This small molecule binds to this protein.
Small molecule (SMILES): CC(=O)c1cc(C(=O)NOCCO)c(Nc2ccc(I)cc2F)n1C

Sequence of chain 1.A:
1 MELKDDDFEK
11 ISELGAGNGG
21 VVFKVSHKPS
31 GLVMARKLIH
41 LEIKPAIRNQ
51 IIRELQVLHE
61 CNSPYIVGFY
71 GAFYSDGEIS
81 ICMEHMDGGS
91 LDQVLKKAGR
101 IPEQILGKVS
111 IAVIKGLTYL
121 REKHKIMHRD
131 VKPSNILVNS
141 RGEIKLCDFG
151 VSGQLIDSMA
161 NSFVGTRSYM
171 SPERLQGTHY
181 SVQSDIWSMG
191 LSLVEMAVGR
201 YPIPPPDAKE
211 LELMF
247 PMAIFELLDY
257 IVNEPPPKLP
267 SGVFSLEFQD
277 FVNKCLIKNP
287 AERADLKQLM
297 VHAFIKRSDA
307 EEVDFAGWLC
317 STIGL

Binding-site contacts:
Ligand atom O16 contacts residue ASP148 of chain 1.A at 3.1 Å (salt-bridge).
Ligand atom N9 contacts residue ILE81 of chain 1.A at 3.6 Å.
Ligand atom O21 contacts residue GLY17 of chain 1.A at 3.8 Å.
Ligand atom C22 contacts residue LEU55 of chain 1.A at 3.7 Å (hydrophobic).
Ligand atom O21 contacts residue ASN18 of chain 1.A at 2.9 Å (h-bond).
Ligand atom C20 contacts residue LYS37 of chain 1.A at 3.7 Å.
Ligand atom C1 contacts residue ASP148 of chain 1.A at 3.8 Å.
Ligand atom C4 contacts residue PHE149 of chain 1.A at 3.5 Å (hydrophobic).
Ligand atom C23 contacts residue VAL151 of chain 1.A at 3.6 Å (hydrophobic).
Ligand atom O24 contacts residue PHE149 of chain 1.A at 3.6 Å (h-bond).
Ligand atom C5 contacts residue ASP148 of chain 1.A at 3.5 Å.
Ligand atom F7 contacts residue LYS37 of chain 1.A at 3.4 Å.
Ligand atom F7 contacts residue MET83 of chain 1.A at 3.7 Å.
Ligand atom C12 contacts residue PHE149 of chain 1.A at 3.4 Å (hydrophobic).
Ligand atom F7 contacts residue ILE81 of chain 1.A at 3.7 Å.
Ligand atom O24 contacts residue GLY150 of chain 1.A at 3.5 Å.
Ligand atom C23 contacts residue GLY150 of chain 1.A at 3.5 Å.
Ligand atom N9 contacts residue ASP148 of chain 1.A at 3.6 Å.
Ligand atom O18 contacts residue LYS37 of chain 1.A at 3.0 Å (salt-bridge).
Ligand atom N11 contacts residue PHE149 of chain 1.A at 3.3 Å (h-bond).
Ligand atom O16 contacts residue LYS37 of chain 1.A at 2.7 Å (salt-bridge).
Ligand atom C20 contacts residue ADP1 of chain 1.B at 3.6 Å.
Ligand atom C23 contacts residue PHE149 of chain 1.A at 3.5 Å (hydrophobic).
Ligand atom I8 contacts residue VAL67 of chain 1.A at 3.2 Å.
Ligand atom C2 contacts residue ASP148 of chain 1.A at 3.8 Å.
Ligand atom C3 contacts residue PHE149 of chain 1.A at 3.8 Å (hydrophobic).
Ligand atom O24 contacts residue VAL151 of chain 1.A at 2.8 Å (h-bond).
Ligand atom C4 contacts residue ASP148 of chain 1.A at 3.5 Å.
Ligand atom C12 contacts residue LEU155 of chain 1.A at 3.7 Å (hydrophobic).
Ligand atom F7 contacts residue ASP148 of chain 1.A at 3.0 Å.
Ligand atom C20 contacts residue ASN18 of chain 1.A at 3.6 Å.
Ligand atom O24 contacts residue SER152 of chain 1.A at 2.9 Å (h-bond).
Ligand atom C22 contacts residue PHE149 of chain 1.A at 3.5 Å (hydrophobic).
Ligand atom C1 contacts residue MET83 of chain 1.A at 3.5 Å (hydrophobic).
Ligand atom C15 contacts residue LYS37 of chain 1.A at 3.6 Å.
Ligand atom C3 contacts residue ASP148 of chain 1.A at 3.6 Å.
Ligand atom C6 contacts residue ASP148 of chain 1.A at 3.2 Å.
Ligand atom C23 contacts residue LEU155 of chain 1.A at 3.6 Å (hydrophobic).
Ligand atom C25 contacts residue GLY150 of chain 1.A at 3.6 Å.
Ligand atom C25 contacts residue ILE156 of chain 1.A at 3.6 Å (hydrophobic).